This protein binds this small molecule.
Small molecule (SMILES): Nc1ncnc2c1ncn2[C@H]1C[C@H](O)[C@@H](COP(=O)(O)O)O1

Sequence of chain 55.A:
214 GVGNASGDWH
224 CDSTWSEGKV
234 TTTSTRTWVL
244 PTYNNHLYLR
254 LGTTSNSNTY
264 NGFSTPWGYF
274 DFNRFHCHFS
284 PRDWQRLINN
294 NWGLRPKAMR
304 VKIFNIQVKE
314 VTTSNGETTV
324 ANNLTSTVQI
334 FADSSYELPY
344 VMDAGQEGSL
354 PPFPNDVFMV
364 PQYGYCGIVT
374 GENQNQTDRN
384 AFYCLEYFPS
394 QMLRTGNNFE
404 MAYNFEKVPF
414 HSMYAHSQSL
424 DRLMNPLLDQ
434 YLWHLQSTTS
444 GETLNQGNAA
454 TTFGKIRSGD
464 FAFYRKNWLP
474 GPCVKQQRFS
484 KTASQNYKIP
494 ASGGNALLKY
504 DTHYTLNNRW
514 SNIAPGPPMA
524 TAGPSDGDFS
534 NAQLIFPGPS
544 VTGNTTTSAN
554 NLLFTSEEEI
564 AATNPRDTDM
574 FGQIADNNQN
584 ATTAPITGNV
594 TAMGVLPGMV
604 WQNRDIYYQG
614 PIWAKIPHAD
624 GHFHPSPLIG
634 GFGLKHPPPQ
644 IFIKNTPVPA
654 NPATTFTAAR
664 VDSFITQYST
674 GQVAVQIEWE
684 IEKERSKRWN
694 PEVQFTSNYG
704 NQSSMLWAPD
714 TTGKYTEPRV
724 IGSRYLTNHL

Sequence of chain 8.A:
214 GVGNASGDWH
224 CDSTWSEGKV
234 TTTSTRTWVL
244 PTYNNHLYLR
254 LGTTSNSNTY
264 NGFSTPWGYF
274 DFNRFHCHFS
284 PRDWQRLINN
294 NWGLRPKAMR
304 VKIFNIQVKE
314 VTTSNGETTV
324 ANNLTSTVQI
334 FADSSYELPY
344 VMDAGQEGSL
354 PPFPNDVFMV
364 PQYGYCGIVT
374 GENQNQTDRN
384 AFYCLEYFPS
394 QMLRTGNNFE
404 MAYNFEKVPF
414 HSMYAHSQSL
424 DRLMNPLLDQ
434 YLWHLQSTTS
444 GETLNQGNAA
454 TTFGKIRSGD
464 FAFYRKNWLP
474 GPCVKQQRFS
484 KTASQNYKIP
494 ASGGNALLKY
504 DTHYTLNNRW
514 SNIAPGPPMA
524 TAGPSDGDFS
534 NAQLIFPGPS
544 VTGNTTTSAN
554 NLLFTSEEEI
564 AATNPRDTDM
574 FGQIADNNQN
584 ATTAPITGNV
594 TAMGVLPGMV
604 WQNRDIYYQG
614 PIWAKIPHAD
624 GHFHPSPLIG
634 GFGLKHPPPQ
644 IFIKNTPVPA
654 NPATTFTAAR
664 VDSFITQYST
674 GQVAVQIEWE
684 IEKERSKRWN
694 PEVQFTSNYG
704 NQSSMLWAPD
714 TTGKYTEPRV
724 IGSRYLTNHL

Binding-site contacts:
Ligand atom C4 contacts residue PRO412 of chain 55.A at 4.1 Å (hydrophobic).
Ligand atom C6 contacts residue GLY636 of chain 55.A at 3.6 Å.
Ligand atom N7 contacts residue PRO412 of chain 55.A at 4.3 Å.
Ligand atom C3' contacts residue HIS627 of chain 55.A at 4.3 Å.
Ligand atom P contacts residue HIS625 of chain 8.A at 3.9 Å.
Ligand atom N1 contacts residue VAL411 of chain 55.A at 4.3 Å.
Ligand atom C2 contacts residue PRO628 of chain 55.A at 3.5 Å (hydrophobic).
Ligand atom C2' contacts residue PRO628 of chain 55.A at 3.6 Å (hydrophobic).
Ligand atom N7 contacts residue HIS627 of chain 55.A at 4.1 Å.
Ligand atom C8 contacts residue PRO628 of chain 55.A at 3.8 Å (hydrophobic).
Ligand atom O1P contacts residue HIS625 of chain 8.A at 2.8 Å (h-bond).
Ligand atom N6 contacts residue GLY634 of chain 55.A at 3.8 Å.
Ligand atom C6 contacts residue PRO412 of chain 55.A at 4.3 Å (hydrophobic).
Ligand atom C5 contacts residue SER629 of chain 55.A at 3.5 Å.
Ligand atom C1' contacts residue HIS627 of chain 55.A at 4.3 Å.
Ligand atom C6 contacts residue SER629 of chain 55.A at 3.5 Å.
Ligand atom N1 contacts residue GLY636 of chain 55.A at 2.9 Å (h-bond).
Ligand atom N9 contacts residue PRO412 of chain 55.A at 4.2 Å.
Ligand atom N6 contacts residue PHE635 of chain 55.A at 3.7 Å.
Ligand atom N3 contacts residue PRO628 of chain 55.A at 3.5 Å (h-bond).
Ligand atom N7 contacts residue SER629 of chain 55.A at 3.1 Å (h-bond).
Ligand atom C5 contacts residue PRO628 of chain 55.A at 2.7 Å (hydrophobic).
Ligand atom O2P contacts residue ASP623 of chain 8.A at 3.2 Å (salt-bridge).
Ligand atom N6 contacts residue SER629 of chain 55.A at 3.0 Å (h-bond).
Ligand atom C1' contacts residue PRO628 of chain 55.A at 3.9 Å (hydrophobic).
Ligand atom C8 contacts residue SER629 of chain 55.A at 4.2 Å.
Ligand atom N7 contacts residue PRO628 of chain 55.A at 3.3 Å (h-bond).
Ligand atom N7 contacts residue ASN606 of chain 55.A at 4.2 Å.
Ligand atom C4 contacts residue PRO628 of chain 55.A at 3.0 Å (hydrophobic).
Ligand atom C6 contacts residue PRO628 of chain 55.A at 2.8 Å (hydrophobic).
Ligand atom C5 contacts residue PRO412 of chain 55.A at 4.2 Å (hydrophobic).
Ligand atom C8 contacts residue HIS627 of chain 55.A at 3.5 Å.
Ligand atom N6 contacts residue PRO628 of chain 55.A at 3.4 Å (h-bond).
Ligand atom C2' contacts residue HIS627 of chain 55.A at 3.2 Å.
Ligand atom N1 contacts residue PRO628 of chain 55.A at 3.2 Å (h-bond).
Ligand atom N6 contacts residue GLY636 of chain 55.A at 3.2 Å (h-bond).
Ligand atom N9 contacts residue PRO628 of chain 55.A at 3.7 Å.
Ligand atom C8 contacts residue PRO412 of chain 55.A at 4.3 Å (hydrophobic).
Ligand atom O3' contacts residue PRO628 of chain 55.A at 4.1 Å.
Ligand atom C2 contacts residue GLY636 of chain 55.A at 3.2 Å.